Sequence of chain 1.A:
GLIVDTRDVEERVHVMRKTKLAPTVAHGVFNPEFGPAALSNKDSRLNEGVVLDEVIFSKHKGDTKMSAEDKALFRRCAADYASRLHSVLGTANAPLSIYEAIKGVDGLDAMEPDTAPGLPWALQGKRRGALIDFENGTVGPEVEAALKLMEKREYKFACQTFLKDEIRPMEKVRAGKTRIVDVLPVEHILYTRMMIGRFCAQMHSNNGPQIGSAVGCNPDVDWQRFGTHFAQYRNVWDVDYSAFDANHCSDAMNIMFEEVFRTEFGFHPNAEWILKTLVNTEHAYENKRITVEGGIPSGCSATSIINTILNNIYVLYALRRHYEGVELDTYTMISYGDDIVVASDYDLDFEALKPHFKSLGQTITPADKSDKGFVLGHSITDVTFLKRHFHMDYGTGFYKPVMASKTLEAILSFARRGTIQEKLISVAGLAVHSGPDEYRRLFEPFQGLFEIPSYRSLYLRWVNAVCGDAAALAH

Binding-site contacts:
Ligand atom N3 contacts residue G2 of chain 1.C at 3.1 Å (h-bond).
Ligand atom OP1 contacts residue LEU108 of chain 1.A at 3.1 Å.
Ligand atom O2 contacts residue G1 of chain 1.C at 3.1 Å (h-bond).
Ligand atom O3' contacts residue GLY216 of chain 1.A at 3.2 Å.
Ligand atom O3' contacts residue ASN218 of chain 1.A at 3.0 Å (h-bond).
Ligand atom O2' contacts residue VAL215 of chain 1.A at 3.2 Å.
Ligand atom O2' contacts residue GLY216 of chain 1.A at 2.9 Å.
Ligand atom O2 contacts residue G2 of chain 1.C at 3.2 Å (h-bond).
Ligand atom OP1 contacts residue MG1 of chain 1.E at 2.8 Å.
Ligand atom N2 contacts residue C4 of chain 1.C at 3.1 Å (h-bond).
Ligand atom O6 contacts residue C6 of chain 1.C at 3.2 Å (h-bond).
Ligand atom OP1 contacts residue ARG461 of chain 1.A at 2.9 Å (salt-bridge).
Ligand atom OP1 contacts residue ASN218 of chain 1.A at 2.8 Å (h-bond).
Ligand atom O2' contacts residue HIS204 of chain 1.A at 2.6 Å (h-bond).
Ligand atom N1 contacts residue C6 of chain 1.C at 2.9 Å (h-bond).
Ligand atom O6 contacts residue C4 of chain 1.C at 2.8 Å (h-bond).
Ligand atom O2' contacts residue CYS300 of chain 1.A at 2.3 Å (h-bond).
Ligand atom O2' contacts residue ASN218 of chain 1.A at 3.2 Å (h-bond).
Ligand atom N1 contacts residue C4 of chain 1.C at 3.0 Å (h-bond).
Ligand atom O2 contacts residue G3 of chain 1.C at 3.0 Å (h-bond).
Ligand atom N3 contacts residue SER298 of chain 1.A at 3.0 Å (h-bond).
Ligand atom OP1 contacts residue THR115 of chain 1.A at 2.7 Å (h-bond).
Ligand atom N2 contacts residue C5 of chain 1.C at 2.9 Å (h-bond).
Ligand atom O4' contacts residue GLY299 of chain 1.A at 3.2 Å (h-bond).
Ligand atom OP1 contacts residue ARG193 of chain 1.A at 3.1 Å (salt-bridge).
Ligand atom OP1 contacts residue SER301 of chain 1.A at 2.8 Å (h-bond).
Ligand atom OP2 contacts residue ARG193 of chain 1.A at 3.1 Å (salt-bridge).
Ligand atom C2 contacts residue C5 of chain 1.C at 3.1 Å.
Ligand atom O2 contacts residue VAL181 of chain 1.A at 3.2 Å.
Ligand atom OP1 contacts residue ASP109 of chain 1.A at 2.8 Å (salt-bridge).
Ligand atom O4 contacts residue LYS164 of chain 1.A at 2.8 Å (salt-bridge).
Ligand atom N2 contacts residue TYR336 of chain 1.A at 2.6 Å (h-bond).
Ligand atom N4 contacts residue G1 of chain 1.C at 2.7 Å (h-bond).
Ligand atom N3 contacts residue G1 of chain 1.C at 3.0 Å (h-bond).
Ligand atom N2 contacts residue C6 of chain 1.C at 2.9 Å (h-bond).
Ligand atom C2 contacts residue C6 of chain 1.C at 3.1 Å.
Ligand atom N3 contacts residue THR303 of chain 1.A at 3.1 Å.
Ligand atom O3' contacts residue HIS204 of chain 1.A at 3.0 Å.
Ligand atom OP1 contacts residue ARG128 of chain 1.A at 2.8 Å (salt-bridge).
Ligand atom N1 contacts residue C5 of chain 1.C at 3.2 Å (h-bond).

The small molecule below binds the protein below.
Small molecule (SMILES): Nc1ccn([C@@H]2O[C@H](CO[P](=O)(O)O[C@H]3[C@@H](O)[C@H](n4ccc(N)nc4=O)O[C@@H]3CO[P](=O)(O)O[C@H]3[C@@H](O)[C@H](n4ccc(N)nc4=O)O[C@@H]3CO[P](=O)(O)O[C@H]3[C@@H](O)[C@H](n4cnc5c(=O)nc(N)[nH]c54)O[C@@H]3CO[P](=O)(O)O[C@H]3[C@@H](O)[C@H](n4cnc5c(=O)nc(N)[nH]c54)O[C@@H]3CO[P](=O)(O)O[C@H]3[C@@H](O)[C@H](n4cnc5c(=O)nc(N)[nH]c54)O[C@@H]3CO[P](=O)(O)O[C@H]3[C@@H](O)[C@H](n4ccc(=O)[nH]c4=O)O[C@@H]3COP(=O)=O)[C@@H](O)[C@H]2O)c(=O)n1